Binding-site contacts:
Ligand atom F28 contacts residue ILE221 of chain 1.A at 3.4 Å.
Ligand atom C10 contacts residue MET126 of chain 1.A at 3.7 Å (hydrophobic).
Ligand atom N33 contacts residue ILE200 of chain 1.A at 3.7 Å.
Ligand atom C21 contacts residue GLY110 of chain 1.A at 3.6 Å.
Ligand atom N33 contacts residue TYR145 of chain 1.A at 2.9 Å (h-bond).
Ligand atom F28 contacts residue LEU223 of chain 1.A at 3.7 Å.
Ligand atom C18 contacts residue LEU223 of chain 1.A at 3.6 Å (hydrophobic).
Ligand atom C26 contacts residue PHE125 of chain 1.A at 3.6 Å (hydrophobic).
Ligand atom F28 contacts residue ASP222 of chain 1.A at 3.2 Å.
Ligand atom C32 contacts residue TYR145 of chain 1.A at 3.2 Å (hydrophobic).
Ligand atom C15 contacts residue MET126 of chain 1.A at 3.6 Å (hydrophobic).
Ligand atom C25 contacts residue GLY110 of chain 1.A at 3.5 Å.
Ligand atom N33 contacts residue GLU143 of chain 1.A at 3.7 Å.
Ligand atom C2 contacts residue ILE221 of chain 1.A at 3.5 Å (hydrophobic).
Ligand atom C34 contacts residue ILE200 of chain 1.A at 3.5 Å (hydrophobic).
Ligand atom C21 contacts residue PHE128 of chain 1.A at 3.6 Å (hydrophobic).
Ligand atom O24 contacts residue PHE128 of chain 1.A at 3.1 Å.
Ligand atom N9 contacts residue LYS97 of chain 1.A at 3.7 Å.
Ligand atom C12 contacts residue VAL95 of chain 1.A at 3.7 Å (hydrophobic).
Ligand atom N8 contacts residue GLU106 of chain 1.A at 3.6 Å (salt-bridge).
Ligand atom C4 contacts residue ILE221 of chain 1.A at 3.5 Å (hydrophobic).
Ligand atom N8 contacts residue ASP222 of chain 1.A at 3.4 Å (salt-bridge).
Ligand atom C34 contacts residue VAL95 of chain 1.A at 3.7 Å (hydrophobic).
Ligand atom C26 contacts residue MET126 of chain 1.A at 3.4 Å (hydrophobic).
Ligand atom C19 contacts residue LEU223 of chain 1.A at 3.6 Å (hydrophobic).
Ligand atom F23 contacts residue LEU140 of chain 1.A at 3.6 Å.
Ligand atom C34 contacts residue GLU143 of chain 1.A at 3.3 Å.
Ligand atom O27 contacts residue PHE125 of chain 1.A at 3.6 Å.
Ligand atom N1 contacts residue ILE221 of chain 1.A at 3.7 Å.
Ligand atom C16 contacts residue GLU106 of chain 1.A at 3.2 Å.
Ligand atom C3 contacts residue ILE221 of chain 1.A at 3.4 Å (hydrophobic).
Ligand atom N8 contacts residue LYS97 of chain 1.A at 3.4 Å (salt-bridge).
Ligand atom C7 contacts residue LYS97 of chain 1.A at 3.5 Å.
Ligand atom F23 contacts residue GLU106 of chain 1.A at 3.6 Å.
Ligand atom C18 contacts residue MET126 of chain 1.A at 3.7 Å (hydrophobic).
Ligand atom N1 contacts residue LYS97 of chain 1.A at 3.1 Å (salt-bridge).
Ligand atom O27 contacts residue MET126 of chain 1.A at 2.5 Å (h-bond).
Ligand atom O24 contacts residue GLY110 of chain 1.A at 3.5 Å.
Ligand atom C11 contacts residue LYS97 of chain 1.A at 3.6 Å.
Ligand atom N9 contacts residue GLU106 of chain 1.A at 3.7 Å.

Sequence of chain 1.A:
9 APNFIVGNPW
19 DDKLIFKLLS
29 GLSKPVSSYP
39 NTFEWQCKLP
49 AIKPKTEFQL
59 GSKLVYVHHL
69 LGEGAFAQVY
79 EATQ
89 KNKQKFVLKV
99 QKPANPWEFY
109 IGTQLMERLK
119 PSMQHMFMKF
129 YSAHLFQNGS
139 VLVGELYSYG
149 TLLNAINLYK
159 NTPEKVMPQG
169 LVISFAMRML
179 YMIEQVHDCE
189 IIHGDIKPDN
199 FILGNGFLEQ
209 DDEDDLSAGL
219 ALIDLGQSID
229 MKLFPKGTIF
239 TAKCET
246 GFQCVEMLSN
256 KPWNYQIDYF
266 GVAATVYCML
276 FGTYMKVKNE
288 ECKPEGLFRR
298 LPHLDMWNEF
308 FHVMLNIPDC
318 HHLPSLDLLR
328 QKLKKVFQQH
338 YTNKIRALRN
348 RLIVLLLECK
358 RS

A small-molecule ligand and the protein it binds are described below.
Small molecule (SMILES): COc1cnccc1Nc1nc(-c2nn(Cc3c(F)cc(OCCO)cc3F)c3ccccc23)ncc1OC